Sequence of chain 1.H:
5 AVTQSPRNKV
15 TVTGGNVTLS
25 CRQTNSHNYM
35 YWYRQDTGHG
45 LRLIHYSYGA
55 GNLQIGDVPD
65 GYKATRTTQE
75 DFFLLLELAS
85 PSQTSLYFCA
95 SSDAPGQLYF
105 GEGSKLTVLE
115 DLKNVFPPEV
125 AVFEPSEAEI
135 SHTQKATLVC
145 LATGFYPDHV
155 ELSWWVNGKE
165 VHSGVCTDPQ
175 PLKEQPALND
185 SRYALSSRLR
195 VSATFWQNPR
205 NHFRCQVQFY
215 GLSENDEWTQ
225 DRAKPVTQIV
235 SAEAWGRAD

Sequence of chain 1.G:
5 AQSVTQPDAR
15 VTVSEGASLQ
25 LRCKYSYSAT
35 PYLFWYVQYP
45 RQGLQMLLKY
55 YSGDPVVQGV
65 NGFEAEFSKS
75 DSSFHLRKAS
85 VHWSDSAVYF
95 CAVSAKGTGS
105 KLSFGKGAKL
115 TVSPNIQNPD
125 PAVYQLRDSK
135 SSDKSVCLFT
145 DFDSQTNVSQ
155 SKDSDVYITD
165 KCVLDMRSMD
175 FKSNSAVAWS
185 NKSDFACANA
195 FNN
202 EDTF

Binding-site contacts:
Ligand atom NH2 contacts residue GLN73 of chain 1.E at 2.8 Å (h-bond).
Ligand atom CG contacts residue TRP74 of chain 1.E at 3.4 Å (hydrophobic).
Ligand atom CE2 contacts residue PRO99 of chain 1.H at 3.3 Å (hydrophobic).
Ligand atom C contacts residue GLN71 of chain 1.E at 3.3 Å.
Ligand atom OXT contacts residue TYR85 of chain 1.E at 2.5 Å (h-bond).
Ligand atom N contacts residue TYR8 of chain 1.E at 3.2 Å (h-bond).
Ligand atom O contacts residue LYS100 of chain 1.G at 2.6 Å (salt-bridge).
Ligand atom OD2 contacts residue TYR52 of chain 1.H at 3.1 Å.
Ligand atom CD contacts residue TRP98 of chain 1.E at 3.4 Å (hydrophobic).
Ligand atom CE contacts residue ARG63 of chain 1.E at 3.2 Å.
Ligand atom N contacts residue TYR157 of chain 1.E at 3.0 Å (h-bond).
Ligand atom NE1 contacts residue TYR156 of chain 1.E at 3.0 Å.
Ligand atom NH1 contacts residue TYR33 of chain 1.H at 2.3 Å (h-bond).
Ligand atom C contacts residue TYR85 of chain 1.E at 3.4 Å (hydrophobic).
Ligand atom CD contacts residue TYR33 of chain 1.H at 3.2 Å (hydrophobic).
Ligand atom NE1 contacts residue PRO99 of chain 1.H at 3.2 Å.
Ligand atom N contacts residue TRP168 of chain 1.E at 3.3 Å.
Ligand atom SD contacts residue TRP168 of chain 1.E at 3.5 Å (h-bond).
Ligand atom CG contacts residue TYR52 of chain 1.H at 3.2 Å (hydrophobic).
Ligand atom CH2 contacts residue ALA153 of chain 1.E at 3.4 Å (hydrophobic).
Ligand atom O contacts residue ILE67 of chain 1.E at 3.4 Å.
Ligand atom O contacts residue TRP148 of chain 1.E at 2.9 Å (h-bond).
Ligand atom CZ contacts residue TYR33 of chain 1.H at 3.4 Å (hydrophobic).
Ligand atom O contacts residue TYR160 of chain 1.E at 2.4 Å (h-bond).
Ligand atom OD2 contacts residue ASN32 of chain 1.H at 3.1 Å.
Ligand atom CA contacts residue ASN78 of chain 1.E at 3.2 Å.
Ligand atom O contacts residue TYR156 of chain 1.E at 2.9 Å (h-bond).
Ligand atom OD1 contacts residue TRP74 of chain 1.E at 3.4 Å (h-bond).
Ligand atom OD1 contacts residue ASN78 of chain 1.E at 3.4 Å (h-bond).
Ligand atom N contacts residue ASN78 of chain 1.E at 2.6 Å (h-bond).
Ligand atom OD1 contacts residue TYR52 of chain 1.H at 2.2 Å (h-bond).
Ligand atom O contacts residue GLN71 of chain 1.E at 3.0 Å (h-bond).
Ligand atom N contacts residue TYR172 of chain 1.E at 3.4 Å (h-bond).
Ligand atom O contacts residue TYR85 of chain 1.E at 3.4 Å (h-bond).
Ligand atom C contacts residue TYR8 of chain 1.E at 3.2 Å (hydrophobic).
Ligand atom C contacts residue ASN78 of chain 1.E at 3.3 Å.
Ligand atom O contacts residue TRP74 of chain 1.E at 3.0 Å (h-bond).
Ligand atom CD contacts residue GLN71 of chain 1.E at 3.2 Å.
Ligand atom O contacts residue THR81 of chain 1.E at 3.4 Å.
Ligand atom N contacts residue TYR100 of chain 1.E at 3.0 Å (h-bond).

Sequence of chain 1.E:
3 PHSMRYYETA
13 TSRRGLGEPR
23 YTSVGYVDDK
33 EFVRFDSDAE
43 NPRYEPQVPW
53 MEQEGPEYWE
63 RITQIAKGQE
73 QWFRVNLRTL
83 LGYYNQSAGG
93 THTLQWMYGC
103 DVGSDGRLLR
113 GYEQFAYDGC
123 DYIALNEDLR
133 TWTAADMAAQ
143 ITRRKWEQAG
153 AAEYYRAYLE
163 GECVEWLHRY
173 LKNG

The protein below binds the small molecule below.
Small molecule (SMILES): CSCC[C@H](N)C(=O)N1CCC[C@H]1C(=O)N[C@@H](C)C(=O)NCC(=O)N[C@@H](CCCN=C(N)N)C(=O)N1CCC[C@H]1C(=O)N[C@@H](CC1=c2ccccc2=NC1)C(=O)N[C@@H](CC(=O)O)C(=O)N[C@@H](CC(C)C)C(=O)O